Sequence of chain 5.A:
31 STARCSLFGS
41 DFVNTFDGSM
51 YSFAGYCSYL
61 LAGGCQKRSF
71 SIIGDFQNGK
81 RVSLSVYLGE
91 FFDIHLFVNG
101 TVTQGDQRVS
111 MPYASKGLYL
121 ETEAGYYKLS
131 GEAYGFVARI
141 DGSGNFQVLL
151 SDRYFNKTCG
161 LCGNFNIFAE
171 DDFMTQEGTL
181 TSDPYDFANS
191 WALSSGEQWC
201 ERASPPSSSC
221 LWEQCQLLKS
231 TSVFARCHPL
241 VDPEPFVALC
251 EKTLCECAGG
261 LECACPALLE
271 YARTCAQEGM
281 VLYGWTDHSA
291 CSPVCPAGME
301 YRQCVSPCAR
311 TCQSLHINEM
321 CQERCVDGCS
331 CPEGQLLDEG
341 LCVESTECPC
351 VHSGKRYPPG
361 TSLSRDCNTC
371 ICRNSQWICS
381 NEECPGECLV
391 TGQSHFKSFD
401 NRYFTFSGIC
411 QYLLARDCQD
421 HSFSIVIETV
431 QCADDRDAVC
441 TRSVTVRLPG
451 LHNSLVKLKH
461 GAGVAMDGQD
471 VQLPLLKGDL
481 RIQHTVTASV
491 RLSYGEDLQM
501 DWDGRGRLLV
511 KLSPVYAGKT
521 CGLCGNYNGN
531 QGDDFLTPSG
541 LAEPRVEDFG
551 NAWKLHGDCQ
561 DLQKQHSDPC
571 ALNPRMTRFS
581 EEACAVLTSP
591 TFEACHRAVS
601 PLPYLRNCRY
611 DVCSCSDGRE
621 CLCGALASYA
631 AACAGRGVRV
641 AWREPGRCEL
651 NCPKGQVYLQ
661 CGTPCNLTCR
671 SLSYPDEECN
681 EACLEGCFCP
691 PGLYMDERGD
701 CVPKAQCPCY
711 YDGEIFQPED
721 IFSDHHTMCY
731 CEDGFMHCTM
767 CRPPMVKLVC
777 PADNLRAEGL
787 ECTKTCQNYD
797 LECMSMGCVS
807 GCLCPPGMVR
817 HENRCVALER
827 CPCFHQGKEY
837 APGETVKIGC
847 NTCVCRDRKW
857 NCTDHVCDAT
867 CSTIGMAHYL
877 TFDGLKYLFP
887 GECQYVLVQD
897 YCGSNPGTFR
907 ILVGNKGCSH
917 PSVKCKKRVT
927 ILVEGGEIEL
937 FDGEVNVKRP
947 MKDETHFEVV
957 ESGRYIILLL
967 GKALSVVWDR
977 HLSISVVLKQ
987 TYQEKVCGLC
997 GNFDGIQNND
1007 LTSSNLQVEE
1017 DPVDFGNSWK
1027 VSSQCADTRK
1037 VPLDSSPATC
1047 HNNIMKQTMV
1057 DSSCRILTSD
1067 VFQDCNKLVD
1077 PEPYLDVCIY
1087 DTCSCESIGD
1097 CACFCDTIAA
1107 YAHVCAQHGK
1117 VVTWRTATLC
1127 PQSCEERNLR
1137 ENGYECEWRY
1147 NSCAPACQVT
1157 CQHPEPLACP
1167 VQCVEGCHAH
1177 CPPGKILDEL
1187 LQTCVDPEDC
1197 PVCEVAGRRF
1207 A

Binding-site contacts:
Ligand atom C7 contacts residue THR101 of chain 5.A at 4.2 Å.
Ligand atom C8 contacts residue THR101 of chain 5.A at 3.9 Å.
Ligand atom C8 contacts residue PHE97 of chain 5.A at 4.1 Å (hydrophobic).
Ligand atom O7 contacts residue PHE97 of chain 5.A at 3.4 Å.
Ligand atom C2 contacts residue THR101 of chain 5.A at 4.4 Å.
Ligand atom C4 contacts residue ASN99 of chain 5.A at 4.2 Å.
Ligand atom C3 contacts residue ASN99 of chain 5.A at 3.8 Å.
Ligand atom O5 contacts residue PHE97 of chain 5.A at 4.1 Å.
Ligand atom C2 contacts residue ASN99 of chain 5.A at 2.5 Å.
Ligand atom N2 contacts residue THR101 of chain 5.A at 3.4 Å (h-bond).
Ligand atom C7 contacts residue PHE97 of chain 5.A at 4.0 Å (hydrophobic).
Ligand atom C6 contacts residue PHE97 of chain 5.A at 3.6 Å (hydrophobic).
Ligand atom O6 contacts residue PHE97 of chain 5.A at 4.3 Å.
Ligand atom C8 contacts residue ASN99 of chain 5.A at 4.1 Å.
Ligand atom C8 contacts residue ARG108 of chain 5.A at 3.7 Å.
Ligand atom N2 contacts residue ASN99 of chain 5.A at 2.8 Å (h-bond).
Ligand atom C1 contacts residue THR101 of chain 5.A at 4.5 Å.
Ligand atom O7 contacts residue ASN99 of chain 5.A at 4.4 Å.
Ligand atom C1 contacts residue ASN99 of chain 5.A at 1.4 Å.
Ligand atom O5 contacts residue ASN99 of chain 5.A at 2.4 Å (h-bond).
Ligand atom C5 contacts residue PHE97 of chain 5.A at 3.9 Å (hydrophobic).
Ligand atom C5 contacts residue ASN99 of chain 5.A at 3.7 Å.
Ligand atom C7 contacts residue ASN99 of chain 5.A at 3.8 Å.
Ligand atom O6 contacts residue VAL82 of chain 5.A at 4.2 Å.

The small molecule below binds the protein below.
Small molecule (SMILES): CC(=O)N[C@H]1[C@H](O[C@H]2[C@H](O)[C@@H](NC(C)=O)CO[C@@H]2CO)O[C@H](CO)[C@@H](O[C@@H]2O[C@H](CO)[C@@H](O)[C@H](O)[C@@H]2O)[C@@H]1O